Binding-site contacts:
Ligand atom C contacts residue ILE34 of chain 2.A at 3.6 Å (hydrophobic).
Ligand atom N contacts residue ARG32 of chain 2.A at 3.6 Å.
Ligand atom CA contacts residue PRO33 of chain 2.A at 3.9 Å (hydrophobic).
Ligand atom C contacts residue ARG32 of chain 2.A at 4.0 Å.
Ligand atom CA contacts residue ARG32 of chain 2.A at 3.3 Å.
Ligand atom C contacts residue PRO33 of chain 2.A at 4.3 Å (hydrophobic).
Ligand atom OXT contacts residue PRO33 of chain 2.A at 3.4 Å.
Ligand atom OXT contacts residue ILE34 of chain 2.A at 3.0 Å (h-bond).
Ligand atom CA contacts residue ILE34 of chain 2.A at 3.9 Å (hydrophobic).
Ligand atom O contacts residue ILE34 of chain 2.A at 4.0 Å.
Ligand atom O contacts residue ASP56 of chain 4.A at 4.2 Å.
Ligand atom O contacts residue ARG32 of chain 2.A at 3.8 Å.

Sequence of chain 4.A:
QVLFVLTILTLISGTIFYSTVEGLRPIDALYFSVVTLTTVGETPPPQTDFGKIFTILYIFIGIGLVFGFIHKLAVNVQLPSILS

Sequence of chain 2.A:
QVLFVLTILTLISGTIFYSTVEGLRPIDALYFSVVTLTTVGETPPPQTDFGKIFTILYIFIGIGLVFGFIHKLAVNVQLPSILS

A protein and the small-molecule ligand that binds it are described below.
Small molecule (SMILES): NCC(=O)O